Sequence of chain 1.B:
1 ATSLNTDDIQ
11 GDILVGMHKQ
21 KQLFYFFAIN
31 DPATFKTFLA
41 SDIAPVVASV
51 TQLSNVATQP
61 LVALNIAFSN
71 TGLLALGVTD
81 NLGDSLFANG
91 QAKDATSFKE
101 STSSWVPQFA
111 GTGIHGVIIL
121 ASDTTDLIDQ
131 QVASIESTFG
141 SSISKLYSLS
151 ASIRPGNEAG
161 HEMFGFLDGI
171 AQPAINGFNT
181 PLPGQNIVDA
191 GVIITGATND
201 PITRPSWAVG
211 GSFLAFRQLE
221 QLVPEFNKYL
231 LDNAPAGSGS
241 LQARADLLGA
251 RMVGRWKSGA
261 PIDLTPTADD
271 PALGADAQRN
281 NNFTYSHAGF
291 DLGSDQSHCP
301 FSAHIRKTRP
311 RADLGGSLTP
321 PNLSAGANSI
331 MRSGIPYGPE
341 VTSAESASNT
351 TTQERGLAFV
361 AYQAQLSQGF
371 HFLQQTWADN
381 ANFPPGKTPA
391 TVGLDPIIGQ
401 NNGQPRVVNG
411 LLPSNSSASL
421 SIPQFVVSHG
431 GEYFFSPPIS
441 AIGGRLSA

Binding-site contacts:
Ligand atom C2 contacts residue ASN282 of chain 1.B at 2.4 Å.
Ligand atom O5 contacts residue PRO320 of chain 1.B at 3.8 Å.
Ligand atom O5 contacts residue ASN282 of chain 1.B at 2.4 Å (h-bond).
Ligand atom O7 contacts residue ARG279 of chain 1.B at 3.5 Å.
Ligand atom N2 contacts residue ASN282 of chain 1.B at 2.8 Å (h-bond).
Ligand atom C1 contacts residue ASN282 of chain 1.B at 1.4 Å.
Ligand atom C7 contacts residue ARG279 of chain 1.B at 3.9 Å.
Ligand atom N2 contacts residue GLN278 of chain 1.B at 4.5 Å.
Ligand atom O6 contacts residue ASN282 of chain 1.B at 4.5 Å.
Ligand atom O7 contacts residue THR319 of chain 1.B at 4.0 Å.
Ligand atom C6 contacts residue PRO320 of chain 1.B at 3.7 Å (hydrophobic).
Ligand atom C5 contacts residue PRO320 of chain 1.B at 4.0 Å (hydrophobic).
Ligand atom C5 contacts residue ASN282 of chain 1.B at 3.6 Å.
Ligand atom C8 contacts residue ARG279 of chain 1.B at 3.8 Å.
Ligand atom C7 contacts residue GLN278 of chain 1.B at 4.1 Å.
Ligand atom C4 contacts residue ASN282 of chain 1.B at 4.2 Å.
Ligand atom O6 contacts residue PRO320 of chain 1.B at 3.5 Å.
Ligand atom C7 contacts residue ASN282 of chain 1.B at 3.5 Å.
Ligand atom C3 contacts residue ASN282 of chain 1.B at 3.8 Å.
Ligand atom O7 contacts residue ASN282 of chain 1.B at 3.8 Å.
Ligand atom C8 contacts residue GLN278 of chain 1.B at 3.6 Å.

The small molecule below binds the protein below.
Small molecule (SMILES): CC(=O)N[C@H]1[C@H](O[C@H]2[C@H](O)[C@@H](NC(C)=O)CO[C@@H]2CO)O[C@H](CO)[C@@H](O)[C@@H]1O